Sequence of chain 32.V:
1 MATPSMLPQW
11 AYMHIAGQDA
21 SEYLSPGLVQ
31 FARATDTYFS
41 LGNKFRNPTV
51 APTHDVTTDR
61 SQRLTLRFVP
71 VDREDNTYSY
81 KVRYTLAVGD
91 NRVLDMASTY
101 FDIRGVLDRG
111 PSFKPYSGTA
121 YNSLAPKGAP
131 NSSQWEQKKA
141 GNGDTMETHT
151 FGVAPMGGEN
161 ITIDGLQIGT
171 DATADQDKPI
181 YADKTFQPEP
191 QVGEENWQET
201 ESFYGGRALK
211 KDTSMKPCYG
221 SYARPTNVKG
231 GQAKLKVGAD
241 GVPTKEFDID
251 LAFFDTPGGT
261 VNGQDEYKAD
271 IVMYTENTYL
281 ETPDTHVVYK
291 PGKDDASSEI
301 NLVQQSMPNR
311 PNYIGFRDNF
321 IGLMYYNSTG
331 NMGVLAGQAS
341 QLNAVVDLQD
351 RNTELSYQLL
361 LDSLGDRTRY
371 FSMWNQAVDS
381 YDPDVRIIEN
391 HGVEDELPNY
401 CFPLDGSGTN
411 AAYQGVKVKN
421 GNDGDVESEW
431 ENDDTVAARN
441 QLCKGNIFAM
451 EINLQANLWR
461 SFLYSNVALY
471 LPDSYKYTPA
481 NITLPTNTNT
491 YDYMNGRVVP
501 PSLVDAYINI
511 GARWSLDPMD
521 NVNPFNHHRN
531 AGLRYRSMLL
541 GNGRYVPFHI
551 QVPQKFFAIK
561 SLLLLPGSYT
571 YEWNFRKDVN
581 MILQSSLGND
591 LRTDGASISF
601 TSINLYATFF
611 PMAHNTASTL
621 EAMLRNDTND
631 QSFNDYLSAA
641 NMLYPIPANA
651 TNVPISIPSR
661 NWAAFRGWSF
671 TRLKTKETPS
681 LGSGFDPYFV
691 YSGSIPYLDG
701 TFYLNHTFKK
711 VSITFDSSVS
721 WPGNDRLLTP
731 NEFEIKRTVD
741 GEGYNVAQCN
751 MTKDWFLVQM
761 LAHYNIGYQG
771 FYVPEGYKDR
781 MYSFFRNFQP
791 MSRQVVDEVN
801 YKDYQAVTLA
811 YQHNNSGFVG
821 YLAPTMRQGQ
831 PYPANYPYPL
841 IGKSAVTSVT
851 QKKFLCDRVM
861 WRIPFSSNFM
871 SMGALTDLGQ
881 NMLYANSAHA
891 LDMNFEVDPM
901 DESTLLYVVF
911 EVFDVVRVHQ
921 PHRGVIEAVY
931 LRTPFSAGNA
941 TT

This protein binds this small molecule.
Small molecule (SMILES): CC[C@H](C)[C@H](NC(=O)[C@@H](N)CC(=O)O)C(=O)N[C@@H](CC(N)=O)C(=O)N[C@@H](Cc1ccccc1)C(=O)N[C@@H](CO)C(=O)N[C@@H](CO)C(=O)N[C@H](C=O)CC(C)C

Sequence of chain 32.X:
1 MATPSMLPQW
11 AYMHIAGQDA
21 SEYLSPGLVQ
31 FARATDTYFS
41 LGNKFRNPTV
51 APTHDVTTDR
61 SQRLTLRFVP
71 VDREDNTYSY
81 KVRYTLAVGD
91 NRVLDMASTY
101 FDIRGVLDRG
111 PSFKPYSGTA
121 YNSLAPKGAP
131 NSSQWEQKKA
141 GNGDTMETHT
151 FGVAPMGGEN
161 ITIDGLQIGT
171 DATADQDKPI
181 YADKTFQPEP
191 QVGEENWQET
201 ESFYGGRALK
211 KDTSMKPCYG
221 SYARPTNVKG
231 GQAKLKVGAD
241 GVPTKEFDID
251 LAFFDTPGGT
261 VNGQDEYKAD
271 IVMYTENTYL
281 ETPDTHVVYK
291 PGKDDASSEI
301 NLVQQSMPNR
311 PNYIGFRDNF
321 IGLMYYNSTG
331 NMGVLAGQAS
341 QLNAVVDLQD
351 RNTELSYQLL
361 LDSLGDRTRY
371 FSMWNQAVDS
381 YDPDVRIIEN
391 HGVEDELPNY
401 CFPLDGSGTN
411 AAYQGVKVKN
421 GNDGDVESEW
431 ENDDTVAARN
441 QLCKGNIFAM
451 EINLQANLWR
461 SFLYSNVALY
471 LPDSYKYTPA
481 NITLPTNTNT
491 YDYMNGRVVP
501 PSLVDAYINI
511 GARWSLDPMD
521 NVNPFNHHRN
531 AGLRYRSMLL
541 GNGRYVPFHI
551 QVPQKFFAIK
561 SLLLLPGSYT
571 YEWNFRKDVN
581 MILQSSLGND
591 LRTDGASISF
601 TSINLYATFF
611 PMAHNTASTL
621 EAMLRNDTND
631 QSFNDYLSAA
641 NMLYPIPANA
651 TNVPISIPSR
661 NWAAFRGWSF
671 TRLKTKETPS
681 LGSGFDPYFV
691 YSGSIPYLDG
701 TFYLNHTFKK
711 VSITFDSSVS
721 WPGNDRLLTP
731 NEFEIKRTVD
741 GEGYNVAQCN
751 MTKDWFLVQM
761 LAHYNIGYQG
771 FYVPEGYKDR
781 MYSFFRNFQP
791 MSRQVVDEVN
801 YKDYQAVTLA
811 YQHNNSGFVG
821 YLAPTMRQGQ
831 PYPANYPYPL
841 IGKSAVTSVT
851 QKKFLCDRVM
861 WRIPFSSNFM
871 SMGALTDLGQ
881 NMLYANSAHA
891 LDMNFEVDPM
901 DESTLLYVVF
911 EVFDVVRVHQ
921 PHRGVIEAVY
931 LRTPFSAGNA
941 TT

Binding-site contacts:
Ligand atom O contacts residue ASN43 of chain 32.V at 3.6 Å.
Ligand atom OD1 contacts residue ASN634 of chain 32.X at 3.2 Å (h-bond).
Ligand atom O contacts residue ALA874 of chain 32.X at 3.7 Å.
Ligand atom OD2 contacts residue PRO864 of chain 32.X at 3.6 Å.
Ligand atom CB contacts residue PHE913 of chain 32.X at 3.9 Å (hydrophobic).
Ligand atom CG contacts residue ASN634 of chain 32.X at 3.9 Å.
Ligand atom N contacts residue ARG666 of chain 32.X at 3.4 Å.
Ligand atom CG contacts residue GLY667 of chain 32.X at 3.7 Å.
Ligand atom CB contacts residue ARG666 of chain 32.X at 3.9 Å.
Ligand atom CE1 contacts residue ARG46 of chain 32.V at 3.7 Å.
Ligand atom N contacts residue GLY42 of chain 32.V at 3.5 Å (h-bond).
Ligand atom N contacts residue SER871 of chain 32.X at 3.6 Å.
Ligand atom CD2 contacts residue ALA20 of chain 32.V at 3.8 Å (hydrophobic).
Ligand atom CB contacts residue ASN47 of chain 32.V at 3.7 Å.
Ligand atom N contacts residue ARG666 of chain 32.X at 3.4 Å (salt-bridge).
Ligand atom CB contacts residue ALA874 of chain 32.X at 3.9 Å (hydrophobic).
Ligand atom CA contacts residue ARG666 of chain 32.X at 3.6 Å.
Ligand atom OD1 contacts residue ARG666 of chain 32.X at 3.7 Å.
Ligand atom OD2 contacts residue GLY667 of chain 32.X at 3.7 Å.
Ligand atom OG contacts residue ARG46 of chain 32.V at 3.2 Å.
Ligand atom N contacts residue ARG46 of chain 32.V at 3.9 Å.
Ligand atom C contacts residue ARG666 of chain 32.X at 3.7 Å.
Ligand atom CB contacts residue GLY42 of chain 32.V at 3.7 Å.
Ligand atom O contacts residue GLY42 of chain 32.V at 3.5 Å.
Ligand atom OD2 contacts residue GLU911 of chain 32.X at 3.4 Å (salt-bridge).
Ligand atom N contacts residue GLY873 of chain 32.X at 3.8 Å.
Ligand atom ND2 contacts residue THR49 of chain 32.V at 3.9 Å.
Ligand atom O contacts residue ASN634 of chain 32.X at 3.0 Å (h-bond).
Ligand atom CD1 contacts residue SER21 of chain 32.V at 3.4 Å.
Ligand atom C contacts residue ASN634 of chain 32.X at 3.8 Å.
Ligand atom O contacts residue ARG46 of chain 32.V at 3.9 Å.
Ligand atom CG2 contacts residue TYR636 of chain 32.X at 3.8 Å (hydrophobic).
Ligand atom CD1 contacts residue ARG666 of chain 32.X at 3.9 Å.
Ligand atom CD1 contacts residue ARG46 of chain 32.V at 3.9 Å.
Ligand atom N contacts residue ALA874 of chain 32.X at 3.8 Å.
Ligand atom CD1 contacts residue ARG33 of chain 32.V at 3.8 Å.
Ligand atom CG contacts residue GLU911 of chain 32.X at 3.5 Å.
Ligand atom CB contacts residue GLU911 of chain 32.X at 3.6 Å.
Ligand atom OG contacts residue PHE45 of chain 32.V at 3.3 Å (h-bond).
Ligand atom OD1 contacts residue GLY667 of chain 32.X at 3.3 Å (h-bond).